Binding-site contacts:
Ligand atom P contacts residue ALA360 of chain 2.B at 3.6 Å.
Ligand atom N contacts residue HIS273 of chain 2.B at 4.1 Å.
Ligand atom O3 contacts residue ALA360 of chain 2.B at 2.9 Å (h-bond).
Ligand atom C4 contacts residue TYR69 of chain 2.B at 3.8 Å (hydrophobic).
Ligand atom C2 contacts residue PHE137 of chain 2.B at 3.7 Å (hydrophobic).
Ligand atom C2 contacts residue ARG237 of chain 2.B at 4.0 Å.
Ligand atom C6 contacts residue TYR135 of chain 2.B at 3.6 Å (hydrophobic).
Ligand atom O4 contacts residue ARG237 of chain 2.B at 3.0 Å (salt-bridge).
Ligand atom O5 contacts residue ILE153 of chain 2.B at 3.3 Å.
Ligand atom C1 contacts residue PHE137 of chain 2.B at 3.8 Å (hydrophobic).
Ligand atom C6 contacts residue PHE137 of chain 2.B at 4.1 Å (hydrophobic).
Ligand atom C3 contacts residue TYR69 of chain 2.B at 3.9 Å (hydrophobic).
Ligand atom P contacts residue TYR182 of chain 2.B at 3.7 Å.
Ligand atom O6 contacts residue TYR69 of chain 2.B at 3.7 Å.
Ligand atom N contacts residue TYR69 of chain 2.B at 3.8 Å.
Ligand atom O4 contacts residue ALA360 of chain 2.B at 3.0 Å.
Ligand atom O6 contacts residue LEU239 of chain 2.B at 3.6 Å.
Ligand atom O3 contacts residue TYR69 of chain 2.B at 3.6 Å.
Ligand atom C1 contacts residue ALA360 of chain 2.B at 4.2 Å (hydrophobic).
Ligand atom O1 contacts residue PHE137 of chain 2.B at 3.9 Å.
Ligand atom N contacts residue ILE153 of chain 2.B at 3.5 Å.
Ligand atom C3 contacts residue ALA360 of chain 2.B at 4.0 Å (hydrophobic).
Ligand atom O1 contacts residue TYR182 of chain 2.B at 3.9 Å.
Ligand atom O1 contacts residue SER70 of chain 2.B at 3.1 Å (h-bond).
Ligand atom P contacts residue SER70 of chain 2.B at 2.9 Å.
Ligand atom C6 contacts residue SER70 of chain 2.B at 3.5 Å.
Ligand atom C1 contacts residue SER70 of chain 2.B at 3.6 Å.
Ligand atom C2 contacts residue ALA360 of chain 2.B at 3.4 Å (hydrophobic).
Ligand atom O2 contacts residue TYR182 of chain 2.B at 2.5 Å (h-bond).
Ligand atom C3 contacts residue PHE137 of chain 2.B at 3.9 Å (hydrophobic).
Ligand atom C5 contacts residue TYR135 of chain 2.B at 4.1 Å (hydrophobic).
Ligand atom C3 contacts residue LEU239 of chain 2.B at 3.1 Å (hydrophobic).
Ligand atom O3 contacts residue GLY359 of chain 2.B at 3.7 Å.
Ligand atom O5 contacts residue HIS273 of chain 2.B at 3.1 Å (h-bond).
Ligand atom O3 contacts residue SER70 of chain 2.B at 2.4 Å (h-bond).
Ligand atom O2 contacts residue SER70 of chain 2.B at 2.9 Å (h-bond).
Ligand atom C5 contacts residue HIS273 of chain 2.B at 3.9 Å.
Ligand atom C4 contacts residue PHE137 of chain 2.B at 4.1 Å (hydrophobic).
Ligand atom C2 contacts residue LEU239 of chain 2.B at 3.6 Å (hydrophobic).
Ligand atom O6 contacts residue ILE153 of chain 2.B at 3.4 Å.

Sequence of chain 2.B:
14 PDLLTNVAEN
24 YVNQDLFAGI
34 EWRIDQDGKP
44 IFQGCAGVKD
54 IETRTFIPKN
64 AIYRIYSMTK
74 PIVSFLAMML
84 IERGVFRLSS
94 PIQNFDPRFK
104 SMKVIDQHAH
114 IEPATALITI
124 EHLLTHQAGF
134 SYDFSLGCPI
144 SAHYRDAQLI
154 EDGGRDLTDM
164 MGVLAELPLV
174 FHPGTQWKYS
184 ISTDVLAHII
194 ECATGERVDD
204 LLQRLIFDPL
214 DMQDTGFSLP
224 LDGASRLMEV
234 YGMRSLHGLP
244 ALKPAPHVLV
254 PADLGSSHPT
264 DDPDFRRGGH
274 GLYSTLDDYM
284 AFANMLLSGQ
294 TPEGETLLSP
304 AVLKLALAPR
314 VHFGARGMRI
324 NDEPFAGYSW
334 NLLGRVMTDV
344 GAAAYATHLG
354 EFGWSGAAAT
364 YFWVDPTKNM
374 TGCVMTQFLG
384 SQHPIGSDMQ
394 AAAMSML

This protein binds this small molecule.
Small molecule (SMILES): O=[N+]([O-])c1ccc(OP(=O)(O)O)cc1